Binding-site contacts:
Ligand atom C1 contacts residue HIS447 of chain 1.D at 3.9 Å.
Ligand atom P contacts residue HIS447 of chain 1.D at 3.7 Å.
Ligand atom P contacts residue ALA204 of chain 1.D at 4.0 Å.
Ligand atom C8 contacts residue GLY122 of chain 1.D at 3.4 Å.
Ligand atom C7 contacts residue GLY120 of chain 1.D at 3.8 Å.
Ligand atom O3P contacts residue GLY122 of chain 1.D at 2.9 Å (h-bond).
Ligand atom O1P contacts residue PHE338 of chain 1.D at 3.9 Å.
Ligand atom C12 contacts residue PHE295 of chain 1.D at 3.4 Å (hydrophobic).
Ligand atom O3P contacts residue GLY121 of chain 1.D at 3.0 Å (h-bond).
Ligand atom C3 contacts residue HIS447 of chain 1.D at 3.5 Å.
Ligand atom C4 contacts residue TYR337 of chain 1.D at 3.9 Å (hydrophobic).
Ligand atom C4 contacts residue HIS447 of chain 1.D at 3.9 Å.
Ligand atom P contacts residue GLY121 of chain 1.D at 3.6 Å.
Ligand atom C8 contacts residue GLY121 of chain 1.D at 3.8 Å.
Ligand atom C2 contacts residue HIS447 of chain 1.D at 3.1 Å.
Ligand atom C10 contacts residue GLY122 of chain 1.D at 3.3 Å.
Ligand atom O3P contacts residue GLY120 of chain 1.D at 3.9 Å.
Ligand atom O1P contacts residue SER203 of chain 1.D at 2.8 Å (h-bond).
Ligand atom O3P contacts residue SER203 of chain 1.D at 2.1 Å (h-bond).
Ligand atom O2P contacts residue GLY121 of chain 1.D at 3.3 Å (h-bond).
Ligand atom C10 contacts residue PHE295 of chain 1.D at 3.9 Å (hydrophobic).
Ligand atom C9 contacts residue GLY122 of chain 1.D at 3.7 Å.
Ligand atom C7 contacts residue GLY121 of chain 1.D at 3.8 Å.
Ligand atom C3 contacts residue TYR337 of chain 1.D at 3.5 Å (hydrophobic).
Ligand atom C11 contacts residue PHE295 of chain 1.D at 3.5 Å (hydrophobic).
Ligand atom O2P contacts residue SER203 of chain 1.D at 2.7 Å (h-bond).
Ligand atom P contacts residue GLY122 of chain 1.D at 3.7 Å.
Ligand atom P contacts residue SER203 of chain 1.D at 1.7 Å.
Ligand atom C14 contacts residue TYR124 of chain 1.D at 3.4 Å (hydrophobic).
Ligand atom O15 contacts residue TYR124 of chain 1.D at 3.1 Å (h-bond).
Ligand atom C14 contacts residue PHE338 of chain 1.D at 3.9 Å (hydrophobic).
Ligand atom C2 contacts residue SER203 of chain 1.D at 4.0 Å.
Ligand atom C13 contacts residue TYR124 of chain 1.D at 3.9 Å (hydrophobic).
Ligand atom C7 contacts residue TRP86 of chain 1.D at 3.7 Å (hydrophobic).
Ligand atom C9 contacts residue TYR124 of chain 1.D at 3.9 Å (hydrophobic).
Ligand atom C5 contacts residue TRP86 of chain 1.D at 3.2 Å (hydrophobic).
Ligand atom C1 contacts residue SER203 of chain 1.D at 3.6 Å.
Ligand atom C12 contacts residue ARG296 of chain 1.D at 3.2 Å.
Ligand atom C4 contacts residue TRP86 of chain 1.D at 3.7 Å (hydrophobic).
Ligand atom O3P contacts residue ALA204 of chain 1.D at 2.8 Å (h-bond).

This small molecule binds to this protein.
Small molecule (SMILES): Cc1ccccc1OP(=O)(O)OCc1ccccc1O

Sequence of chain 1.D:
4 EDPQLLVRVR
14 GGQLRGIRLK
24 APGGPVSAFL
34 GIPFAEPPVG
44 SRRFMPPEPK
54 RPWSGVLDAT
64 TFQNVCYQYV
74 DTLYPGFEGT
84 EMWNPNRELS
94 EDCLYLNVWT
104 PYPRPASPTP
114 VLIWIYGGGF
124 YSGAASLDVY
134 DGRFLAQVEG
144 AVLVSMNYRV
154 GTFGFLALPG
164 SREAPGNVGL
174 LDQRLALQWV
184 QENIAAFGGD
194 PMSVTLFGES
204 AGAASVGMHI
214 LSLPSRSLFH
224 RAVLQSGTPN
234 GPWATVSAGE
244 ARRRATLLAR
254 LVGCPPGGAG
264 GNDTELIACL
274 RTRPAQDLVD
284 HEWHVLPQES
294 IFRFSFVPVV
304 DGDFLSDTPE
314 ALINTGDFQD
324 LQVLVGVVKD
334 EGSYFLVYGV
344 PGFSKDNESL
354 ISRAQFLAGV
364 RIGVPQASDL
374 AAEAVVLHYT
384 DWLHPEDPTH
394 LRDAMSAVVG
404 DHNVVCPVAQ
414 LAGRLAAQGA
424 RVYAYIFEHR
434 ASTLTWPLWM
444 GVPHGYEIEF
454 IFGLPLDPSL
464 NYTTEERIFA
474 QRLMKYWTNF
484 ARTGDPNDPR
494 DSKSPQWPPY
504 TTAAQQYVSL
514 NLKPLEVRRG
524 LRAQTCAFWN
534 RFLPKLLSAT